Sequence of chain 2.A:
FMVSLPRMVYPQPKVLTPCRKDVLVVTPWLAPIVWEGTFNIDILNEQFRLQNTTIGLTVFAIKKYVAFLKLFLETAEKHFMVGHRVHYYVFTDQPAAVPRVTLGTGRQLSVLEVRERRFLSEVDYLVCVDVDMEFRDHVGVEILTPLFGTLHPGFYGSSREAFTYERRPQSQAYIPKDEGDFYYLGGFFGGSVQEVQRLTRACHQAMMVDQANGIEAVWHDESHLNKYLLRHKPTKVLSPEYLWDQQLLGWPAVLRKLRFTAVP

Binding-site contacts:
Ligand atom O6 contacts residue PHE175 of chain 2.A at 3.4 Å.
Ligand atom O3 contacts residue ASP265 of chain 2.A at 4.0 Å.
Ligand atom C3 contacts residue TRP239 of chain 2.A at 3.9 Å (hydrophobic).
Ligand atom O4 contacts residue HIS172 of chain 2.A at 3.0 Å (h-bond).
Ligand atom O6 contacts residue THR184 of chain 2.A at 2.7 Å (h-bond).
Ligand atom C4 contacts residue HIS172 of chain 2.A at 4.0 Å.
Ligand atom C6 contacts residue PHE175 of chain 2.A at 4.2 Å (hydrophobic).
Ligand atom O6 contacts residue TYR203 of chain 2.A at 4.4 Å.
Ligand atom C2 contacts residue HIS172 of chain 2.A at 3.9 Å.
Ligand atom C6 contacts residue GLU242 of chain 2.A at 3.5 Å.
Ligand atom O4 contacts residue ASP265 of chain 2.A at 2.8 Å (salt-bridge).
Ligand atom O4 contacts residue ALA282 of chain 2.A at 4.1 Å.
Ligand atom O5 contacts residue HIS172 of chain 2.A at 3.2 Å (h-bond).
Ligand atom O4 contacts residue GLU242 of chain 2.A at 2.6 Å (salt-bridge).
Ligand atom C6 contacts residue HIS172 of chain 2.A at 4.1 Å.
Ligand atom O6 contacts residue LEU268 of chain 2.A at 4.3 Å.
Ligand atom O3 contacts residue HIS172 of chain 2.A at 3.8 Å.
Ligand atom C4 contacts residue ASP265 of chain 2.A at 3.4 Å.
Ligand atom C4 contacts residue GLU242 of chain 2.A at 3.5 Å.
Ligand atom O4 contacts residue PHE175 of chain 2.A at 3.1 Å.
Ligand atom C6 contacts residue GLY174 of chain 2.A at 3.9 Å.
Ligand atom O6 contacts residue TRP239 of chain 2.A at 3.4 Å (h-bond).
Ligand atom O6 contacts residue LEU269 of chain 2.A at 4.0 Å.
Ligand atom C6 contacts residue THR184 of chain 2.A at 3.3 Å.
Ligand atom C6 contacts residue TRP239 of chain 2.A at 3.4 Å (hydrophobic).
Ligand atom O6 contacts residue GLY174 of chain 2.A at 3.7 Å.
Ligand atom C5 contacts residue TRP239 of chain 2.A at 3.6 Å (hydrophobic).
Ligand atom O4 contacts residue HIS172 of chain 2.A at 3.0 Å.
Ligand atom C3 contacts residue ASP265 of chain 2.A at 4.3 Å.
Ligand atom C6 contacts residue ASP265 of chain 2.A at 4.3 Å.
Ligand atom O5 contacts residue PHE175 of chain 2.A at 4.3 Å.
Ligand atom C6 contacts residue PRO173 of chain 2.A at 4.0 Å (hydrophobic).
Ligand atom C1 contacts residue HIS172 of chain 2.A at 3.9 Å.
Ligand atom O4 contacts residue GLY174 of chain 2.A at 3.7 Å.
Ligand atom C5 contacts residue GLU242 of chain 2.A at 4.1 Å.
Ligand atom C4 contacts residue TRP239 of chain 2.A at 3.7 Å (hydrophobic).
Ligand atom C4 contacts residue HIS172 of chain 2.A at 4.0 Å.
Ligand atom C4 contacts residue GLY174 of chain 2.A at 4.4 Å.
Ligand atom C6 contacts residue TYR203 of chain 2.A at 3.8 Å (hydrophobic).
Ligand atom C5 contacts residue HIS172 of chain 2.A at 3.9 Å.

The protein below binds the small molecule below.
Small molecule (SMILES): CC(=O)N[C@@H]1[C@@H](O[C@@H]2O[C@H](CO)[C@H](O)[C@H](O)[C@H]2O[C@@H]2O[C@@H](C)[C@@H](O)[C@@H](O)[C@@H]2O)[C@H](O)[C@@H](CO)O[C@H]1O